This protein binds this small molecule.
Small molecule (SMILES): CC(C)C[C@H](N)C(=O)N[C@@H](CO)C(=O)N[C@@H](CO)C(=O)N1CCC[C@H]1C(=O)N[C@H](C(=O)N[C@H](C(=O)N[C@@H](CCCCN)C(=O)N[C@@H](CO)C(=O)N[C@@H](Cc1ccccc1)C(=O)O)[C@@H](C)O)C(C)C

Binding-site contacts:
Ligand atom CA contacts residue ASN77 of chain 1.A at 3.3 Å.
Ligand atom CD1 contacts residue GLU63 of chain 1.A at 3.3 Å.
Ligand atom O contacts residue ASN77 of chain 1.A at 2.8 Å (h-bond).
Ligand atom OG contacts residue GLU63 of chain 1.A at 3.0 Å (salt-bridge).
Ligand atom OXT contacts residue LYS146 of chain 1.A at 3.5 Å.
Ligand atom OXT contacts residue THR143 of chain 1.A at 2.9 Å (h-bond).
Ligand atom CE2 contacts residue TYR123 of chain 1.A at 3.5 Å (hydrophobic).
Ligand atom C contacts residue TYR7 of chain 1.A at 3.2 Å (hydrophobic).
Ligand atom CG contacts residue GLU63 of chain 1.A at 3.4 Å.
Ligand atom N contacts residue TYR171 of chain 1.A at 2.6 Å (h-bond).
Ligand atom CD1 contacts residue ASN77 of chain 1.A at 3.3 Å.
Ligand atom CB contacts residue TYR74 of chain 1.A at 3.5 Å (hydrophobic).
Ligand atom N contacts residue TYR7 of chain 1.A at 2.9 Å (h-bond).
Ligand atom C contacts residue ASN77 of chain 1.A at 3.5 Å.
Ligand atom O contacts residue TYR7 of chain 1.A at 3.5 Å.
Ligand atom OG contacts residue MET67 of chain 1.A at 3.4 Å.
Ligand atom O contacts residue TYR84 of chain 1.A at 3.3 Å (h-bond).
Ligand atom O contacts residue TRP147 of chain 1.A at 2.9 Å (h-bond).
Ligand atom C contacts residue TYR84 of chain 1.A at 3.3 Å (hydrophobic).
Ligand atom CA contacts residue TYR99 of chain 1.A at 3.5 Å (hydrophobic).
Ligand atom OG contacts residue ASN66 of chain 1.A at 2.8 Å (h-bond).
Ligand atom O contacts residue TYR159 of chain 1.A at 3.5 Å.
Ligand atom NZ contacts residue ASP114 of chain 1.A at 2.6 Å (salt-bridge).
Ligand atom CE contacts residue TRP147 of chain 1.A at 3.5 Å (hydrophobic).
Ligand atom CA contacts residue TYR171 of chain 1.A at 3.4 Å (hydrophobic).
Ligand atom N contacts residue TYR7 of chain 1.A at 3.2 Å (h-bond).
Ligand atom CA contacts residue TYR7 of chain 1.A at 3.2 Å (hydrophobic).
Ligand atom N contacts residue TYR99 of chain 1.A at 2.8 Å (h-bond).
Ligand atom CD contacts residue LEU156 of chain 1.A at 3.5 Å (hydrophobic).
Ligand atom O contacts residue ASN80 of chain 1.A at 3.2 Å (h-bond).
Ligand atom CB contacts residue TYR99 of chain 1.A at 3.4 Å (hydrophobic).
Ligand atom O contacts residue ASN66 of chain 1.A at 3.1 Å (h-bond).
Ligand atom OXT contacts residue TYR84 of chain 1.A at 2.8 Å (h-bond).
Ligand atom O contacts residue TYR159 of chain 1.A at 2.7 Å (h-bond).
Ligand atom NZ contacts residue TRP147 of chain 1.A at 3.4 Å.
Ligand atom O contacts residue LYS146 of chain 1.A at 3.0 Å (salt-bridge).
Ligand atom N contacts residue ASN77 of chain 1.A at 2.7 Å (h-bond).
Ligand atom N contacts residue GLU63 of chain 1.A at 3.0 Å (salt-bridge).
Ligand atom CE contacts residue ASP114 of chain 1.A at 3.2 Å.
Ligand atom CA contacts residue ASN66 of chain 1.A at 3.4 Å.

Sequence of chain 1.A:
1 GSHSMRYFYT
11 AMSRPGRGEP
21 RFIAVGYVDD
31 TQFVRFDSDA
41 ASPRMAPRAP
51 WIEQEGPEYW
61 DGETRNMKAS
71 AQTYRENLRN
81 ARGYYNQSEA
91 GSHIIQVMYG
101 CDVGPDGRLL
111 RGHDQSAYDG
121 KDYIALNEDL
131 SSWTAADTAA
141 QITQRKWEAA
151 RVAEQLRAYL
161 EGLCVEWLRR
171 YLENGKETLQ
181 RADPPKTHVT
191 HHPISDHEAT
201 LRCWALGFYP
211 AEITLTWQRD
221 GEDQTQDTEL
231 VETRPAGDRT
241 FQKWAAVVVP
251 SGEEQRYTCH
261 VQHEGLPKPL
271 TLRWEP